The protein below binds the small molecule below.
Small molecule (SMILES): CC(=O)N[C@@H]1[C@@H](O)[C@H](O)[C@@H](CO)O[C@H]1O

Binding-site contacts:
Ligand atom C6 contacts residue THR205 of chain 1.A at 3.6 Å.
Ligand atom C1 contacts residue ASN203 of chain 1.A at 1.4 Å.
Ligand atom O6 contacts residue ALA206 of chain 1.A at 3.5 Å.
Ligand atom O5 contacts residue ALA206 of chain 1.A at 4.0 Å.
Ligand atom C8 contacts residue ASN203 of chain 1.A at 3.9 Å.
Ligand atom C1 contacts residue THR205 of chain 1.A at 3.4 Å.
Ligand atom O7 contacts residue ASN203 of chain 1.A at 3.3 Å (h-bond).
Ligand atom C5 contacts residue ALA206 of chain 1.A at 4.5 Å (hydrophobic).
Ligand atom O5 contacts residue THR205 of chain 1.A at 3.0 Å (h-bond).
Ligand atom C7 contacts residue ASN203 of chain 1.A at 3.3 Å.
Ligand atom C5 contacts residue THR205 of chain 1.A at 3.2 Å.
Ligand atom C6 contacts residue ALA206 of chain 1.A at 3.7 Å (hydrophobic).
Ligand atom C4 contacts residue ASN203 of chain 1.A at 4.2 Å.
Ligand atom N2 contacts residue ASN203 of chain 1.A at 2.9 Å (h-bond).
Ligand atom C5 contacts residue ASN203 of chain 1.A at 3.7 Å.
Ligand atom O5 contacts residue ASN203 of chain 1.A at 2.4 Å (h-bond).
Ligand atom C2 contacts residue ASN203 of chain 1.A at 2.5 Å.
Ligand atom C3 contacts residue ASN203 of chain 1.A at 3.8 Å.

Sequence of chain 1.A:
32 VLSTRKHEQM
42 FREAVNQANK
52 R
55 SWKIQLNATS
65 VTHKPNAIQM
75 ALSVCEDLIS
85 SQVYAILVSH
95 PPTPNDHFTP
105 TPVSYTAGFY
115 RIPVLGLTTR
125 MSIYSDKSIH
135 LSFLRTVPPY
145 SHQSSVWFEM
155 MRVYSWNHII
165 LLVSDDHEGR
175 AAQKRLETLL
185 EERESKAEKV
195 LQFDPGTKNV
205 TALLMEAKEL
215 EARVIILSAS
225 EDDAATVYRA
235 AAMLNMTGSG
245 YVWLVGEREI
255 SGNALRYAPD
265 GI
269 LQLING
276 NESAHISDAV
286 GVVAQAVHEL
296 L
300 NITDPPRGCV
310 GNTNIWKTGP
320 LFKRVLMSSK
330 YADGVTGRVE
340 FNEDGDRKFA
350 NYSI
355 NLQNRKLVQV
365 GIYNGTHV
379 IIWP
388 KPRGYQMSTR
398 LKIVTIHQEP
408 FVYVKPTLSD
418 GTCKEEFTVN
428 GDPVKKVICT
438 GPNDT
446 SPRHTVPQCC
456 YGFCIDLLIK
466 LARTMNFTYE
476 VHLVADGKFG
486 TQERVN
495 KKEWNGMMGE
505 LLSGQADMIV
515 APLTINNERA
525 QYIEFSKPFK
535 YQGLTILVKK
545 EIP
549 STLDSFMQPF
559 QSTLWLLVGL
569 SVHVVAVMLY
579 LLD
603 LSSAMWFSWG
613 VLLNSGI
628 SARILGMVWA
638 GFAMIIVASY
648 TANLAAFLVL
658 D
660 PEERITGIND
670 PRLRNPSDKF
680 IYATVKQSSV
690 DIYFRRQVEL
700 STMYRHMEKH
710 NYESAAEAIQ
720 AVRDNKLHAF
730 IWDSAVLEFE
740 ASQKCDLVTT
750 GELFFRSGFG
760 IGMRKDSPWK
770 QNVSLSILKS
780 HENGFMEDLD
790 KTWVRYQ